Sequence of chain 3.A:
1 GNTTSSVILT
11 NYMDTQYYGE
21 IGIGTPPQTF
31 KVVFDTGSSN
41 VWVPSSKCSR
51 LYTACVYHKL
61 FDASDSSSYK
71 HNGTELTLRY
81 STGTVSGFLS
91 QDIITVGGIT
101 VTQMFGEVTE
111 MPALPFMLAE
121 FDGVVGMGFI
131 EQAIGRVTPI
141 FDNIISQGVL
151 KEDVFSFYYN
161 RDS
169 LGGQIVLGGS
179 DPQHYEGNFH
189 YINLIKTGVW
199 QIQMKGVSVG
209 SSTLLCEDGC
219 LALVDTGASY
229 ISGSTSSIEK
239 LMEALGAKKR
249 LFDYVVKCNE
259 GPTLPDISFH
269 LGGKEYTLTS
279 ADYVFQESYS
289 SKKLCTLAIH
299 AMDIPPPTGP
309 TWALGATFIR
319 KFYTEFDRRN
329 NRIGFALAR

A protein and the small-molecule ligand that binds it are described below.
Small molecule (SMILES): COCCCCn1c(C(=O)N(CC(C)C)[C@@H]2CNC[C@H](C(=O)N3CCOCC3)C2)nc2ccccc21

Binding-site contacts:
Ligand atom C16 contacts residue GLY225 of chain 3.A at 3.5 Å.
Ligand atom N26 contacts residue ASP223 of chain 3.A at 2.7 Å (salt-bridge).
Ligand atom C22 contacts residue VAL124 of chain 3.A at 3.6 Å (hydrophobic).
Ligand atom C27 contacts residue ASP35 of chain 3.A at 3.4 Å.
Ligand atom C25 contacts residue GLY225 of chain 3.A at 3.2 Å.
Ligand atom C5 contacts residue GLY225 of chain 3.A at 3.2 Å.
Ligand atom C35 contacts residue LEU221 of chain 3.A at 3.4 Å (hydrophobic).
Ligand atom O32 contacts residue TYR80 of chain 3.A at 3.2 Å.
Ligand atom O17 contacts residue GLY225 of chain 3.A at 3.4 Å (h-bond).
Ligand atom C6 contacts residue GLY225 of chain 3.A at 3.5 Å.
Ligand atom C6 contacts residue SER227 of chain 3.A at 3.5 Å.
Ligand atom O36 contacts residue THR306 of chain 3.A at 3.5 Å.
Ligand atom C27 contacts residue ASP223 of chain 3.A at 3.3 Å.
Ligand atom C35 contacts residue GLY37 of chain 3.A at 3.5 Å.
Ligand atom C4 contacts residue SER227 of chain 3.A at 3.5 Å.
Ligand atom C23 contacts residue GLY225 of chain 3.A at 3.6 Å.
Ligand atom C28 contacts residue ASP223 of chain 3.A at 3.5 Å.
Ligand atom C4 contacts residue GLY225 of chain 3.A at 3.4 Å.
Ligand atom C11 contacts residue PRO115 of chain 3.A at 3.7 Å (hydrophobic).
Ligand atom C34 contacts residue DMS1 of chain 3.M at 3.2 Å.
Ligand atom O2 contacts residue TYR17 of chain 3.A at 2.8 Å (h-bond).
Ligand atom O2 contacts residue GLN16 of chain 3.A at 3.4 Å.
Ligand atom N33 contacts residue DMS1 of chain 3.M at 3.2 Å (h-bond).
Ligand atom C25 contacts residue ASP35 of chain 3.A at 3.2 Å.
Ligand atom C4 contacts residue THR15 of chain 3.A at 3.2 Å.
Ligand atom N18 contacts residue GLY225 of chain 3.A at 3.5 Å (h-bond).
Ligand atom C27 contacts residue GLY37 of chain 3.A at 3.5 Å.
Ligand atom C12 contacts residue PRO115 of chain 3.A at 3.5 Å (hydrophobic).
Ligand atom N9 contacts residue THR82 of chain 3.A at 2.8 Å (h-bond).
Ligand atom C28 contacts residue DMS1 of chain 3.M at 3.4 Å.
Ligand atom C1 contacts residue THR224 of chain 3.A at 3.2 Å.
Ligand atom O32 contacts residue SER81 of chain 3.A at 2.9 Å (h-bond).
Ligand atom C3 contacts residue VAL33 of chain 3.A at 3.6 Å (hydrophobic).
Ligand atom C21 contacts residue GLY225 of chain 3.A at 3.6 Å.
Ligand atom O17 contacts residue DMS1 of chain 3.M at 3.6 Å.
Ligand atom C8 contacts residue THR82 of chain 3.A at 3.6 Å.
Ligand atom C3 contacts residue GLY225 of chain 3.A at 3.6 Å.
Ligand atom N26 contacts residue ASP35 of chain 3.A at 2.7 Å (salt-bridge).
Ligand atom C31 contacts residue DMS1 of chain 3.M at 3.3 Å.
Ligand atom C31 contacts residue SER81 of chain 3.A at 3.7 Å.